The protein below binds the small molecule below.
Small molecule (SMILES): CC(=O)N[C@@H]1[C@@H](O)[C@H](O)[C@@H](CO)O[C@H]1O

Sequence of chain 1.B:
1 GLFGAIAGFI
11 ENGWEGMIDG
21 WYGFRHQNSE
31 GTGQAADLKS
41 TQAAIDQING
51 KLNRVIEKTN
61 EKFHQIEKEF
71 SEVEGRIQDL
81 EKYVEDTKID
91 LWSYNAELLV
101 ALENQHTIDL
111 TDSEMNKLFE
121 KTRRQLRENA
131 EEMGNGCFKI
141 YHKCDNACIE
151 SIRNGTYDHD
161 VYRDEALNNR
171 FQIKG

Binding-site contacts:
Ligand atom O6 contacts residue GLU150 of chain 1.B at 3.2 Å.
Ligand atom C6 contacts residue ALA147 of chain 1.B at 3.7 Å (hydrophobic).
Ligand atom C5 contacts residue ASN154 of chain 1.B at 3.7 Å.
Ligand atom C5 contacts residue ALA147 of chain 1.B at 4.4 Å (hydrophobic).
Ligand atom O5 contacts residue ASN154 of chain 1.B at 2.3 Å (h-bond).
Ligand atom N2 contacts residue ASN154 of chain 1.B at 2.9 Å (h-bond).
Ligand atom C1 contacts residue THR156 of chain 1.B at 3.5 Å.
Ligand atom C3 contacts residue ASN154 of chain 1.B at 3.7 Å.
Ligand atom C1 contacts residue ASN154 of chain 1.B at 1.4 Å.
Ligand atom O5 contacts residue SER151 of chain 1.B at 3.8 Å.
Ligand atom C4 contacts residue ASN154 of chain 1.B at 4.2 Å.
Ligand atom O7 contacts residue GLU150 of chain 1.B at 4.3 Å.
Ligand atom C2 contacts residue ASN154 of chain 1.B at 2.4 Å.
Ligand atom C7 contacts residue THR156 of chain 1.B at 4.3 Å.
Ligand atom O5 contacts residue GLU150 of chain 1.B at 3.5 Å.
Ligand atom C2 contacts residue GLU150 of chain 1.B at 4.5 Å.
Ligand atom C5 contacts residue GLU150 of chain 1.B at 4.3 Å.
Ligand atom C1 contacts residue GLU150 of chain 1.B at 3.9 Å.
Ligand atom C7 contacts residue ASN154 of chain 1.B at 3.2 Å.
Ligand atom O5 contacts residue THR156 of chain 1.B at 4.4 Å.
Ligand atom C8 contacts residue ASN154 of chain 1.B at 4.4 Å.
Ligand atom C8 contacts residue THR156 of chain 1.B at 4.2 Å.
Ligand atom O7 contacts residue ASN154 of chain 1.B at 3.1 Å (h-bond).
Ligand atom C2 contacts residue THR156 of chain 1.B at 4.3 Å.
Ligand atom C6 contacts residue GLU150 of chain 1.B at 3.8 Å.
Ligand atom N2 contacts residue THR156 of chain 1.B at 3.8 Å.
Ligand atom C1 contacts residue SER151 of chain 1.B at 4.1 Å.